Binding-site contacts:
Ligand atom C1 contacts residue ARG103 of chain 1.E at 3.6 Å.
Ligand atom C7 contacts residue HIS302 of chain 1.B at 3.9 Å.
Ligand atom O6 contacts residue ILE382 of chain 1.B at 3.7 Å.
Ligand atom O3 contacts residue ILE104 of chain 1.E at 4.2 Å.
Ligand atom C2 contacts residue ARG103 of chain 1.E at 2.7 Å.
Ligand atom C8 contacts residue HIS302 of chain 1.B at 3.3 Å.
Ligand atom O6 contacts residue GLN47 of chain 1.F at 3.8 Å.
Ligand atom C2 contacts residue ASN304 of chain 1.B at 2.4 Å.
Ligand atom O3 contacts residue ARG103 of chain 1.E at 3.7 Å.
Ligand atom C3 contacts residue ARG103 of chain 1.E at 4.4 Å.
Ligand atom C5 contacts residue ASN304 of chain 1.B at 3.7 Å.
Ligand atom C3 contacts residue ARG103 of chain 1.E at 3.6 Å.
Ligand atom O6 contacts residue GLY106 of chain 1.E at 3.6 Å.
Ligand atom O3 contacts residue ARG103 of chain 1.E at 3.3 Å (salt-bridge).
Ligand atom C7 contacts residue ARG413 of chain 1.B at 4.0 Å.
Ligand atom C3 contacts residue ASN304 of chain 1.B at 3.7 Å.
Ligand atom O5 contacts residue GLN47 of chain 1.F at 3.5 Å (h-bond).
Ligand atom O4 contacts residue ILE104 of chain 1.E at 4.2 Å.
Ligand atom C7 contacts residue GLU270 of chain 1.B at 4.3 Å.
Ligand atom C4 contacts residue ASN304 of chain 1.B at 4.2 Å.
Ligand atom C3 contacts residue ASN45 of chain 1.F at 4.2 Å.
Ligand atom C8 contacts residue ARG413 of chain 1.B at 3.4 Å.
Ligand atom O6 contacts residue TYR105 of chain 1.E at 3.9 Å.
Ligand atom O7 contacts residue ARG413 of chain 1.B at 3.8 Å.
Ligand atom C6 contacts residue GLN47 of chain 1.F at 4.1 Å.
Ligand atom N2 contacts residue ASN304 of chain 1.B at 2.7 Å (h-bond).
Ligand atom O4 contacts residue ARG103 of chain 1.E at 3.9 Å.
Ligand atom O3 contacts residue ASN45 of chain 1.F at 2.9 Å (h-bond).
Ligand atom C4 contacts residue ASN45 of chain 1.F at 3.9 Å.
Ligand atom O7 contacts residue GLU270 of chain 1.B at 4.4 Å.
Ligand atom N2 contacts residue HIS302 of chain 1.B at 3.6 Å (h-bond).
Ligand atom C3 contacts residue ILE104 of chain 1.E at 3.8 Å (hydrophobic).
Ligand atom O5 contacts residue ASN304 of chain 1.B at 2.4 Å (h-bond).
Ligand atom C7 contacts residue ASN304 of chain 1.B at 3.8 Å.
Ligand atom C1 contacts residue ASN304 of chain 1.B at 1.4 Å.
Ligand atom C6 contacts residue ASN45 of chain 1.F at 4.3 Å.
Ligand atom C8 contacts residue GLU270 of chain 1.B at 3.2 Å.
Ligand atom O6 contacts residue ARG299 of chain 1.B at 3.8 Å.
Ligand atom C8 contacts residue THR268 of chain 1.B at 4.3 Å.
Ligand atom O2 contacts residue ARG103 of chain 1.E at 1.3 Å (salt-bridge).

The small molecule below binds the protein below.
Small molecule (SMILES): CC(=O)N[C@H]1[C@H](O[C@H]2[C@H](O)[C@@H](NC(C)=O)CO[C@@H]2CO)O[C@H](CO)[C@@H](O[C@@H]2O[C@H](CO[C@H]3O[C@H](CO)[C@@H](O)[C@H](O[C@H]4O[C@H](CO)[C@@H](O)[C@H](O)[C@@H]4O)[C@@H]3O)[C@@H](O)[C@H](O[C@H]3O[C@H](CO)[C@@H](O)[C@H](O)[C@@H]3O[C@H]3O[C@H](CO)[C@@H](O)[C@H](O)[C@@H]3O)[C@@H]2O)[C@@H]1O

Sequence of chain 1.B:
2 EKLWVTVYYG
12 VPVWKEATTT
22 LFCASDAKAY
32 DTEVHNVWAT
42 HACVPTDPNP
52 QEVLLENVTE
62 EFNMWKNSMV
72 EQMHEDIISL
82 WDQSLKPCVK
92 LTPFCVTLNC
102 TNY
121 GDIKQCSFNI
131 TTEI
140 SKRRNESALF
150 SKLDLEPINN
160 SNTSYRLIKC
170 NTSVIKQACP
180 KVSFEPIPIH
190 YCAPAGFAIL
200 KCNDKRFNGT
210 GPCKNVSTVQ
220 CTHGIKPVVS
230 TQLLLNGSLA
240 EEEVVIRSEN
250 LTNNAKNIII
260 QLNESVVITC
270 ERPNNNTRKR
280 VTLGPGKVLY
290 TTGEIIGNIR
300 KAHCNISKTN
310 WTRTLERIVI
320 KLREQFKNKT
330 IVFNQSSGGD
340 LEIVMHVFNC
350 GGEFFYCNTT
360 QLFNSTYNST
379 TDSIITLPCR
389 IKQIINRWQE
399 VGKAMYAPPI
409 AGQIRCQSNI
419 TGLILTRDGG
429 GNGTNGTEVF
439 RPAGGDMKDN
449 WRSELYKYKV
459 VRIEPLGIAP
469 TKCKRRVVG

Sequence of chain 1.E:
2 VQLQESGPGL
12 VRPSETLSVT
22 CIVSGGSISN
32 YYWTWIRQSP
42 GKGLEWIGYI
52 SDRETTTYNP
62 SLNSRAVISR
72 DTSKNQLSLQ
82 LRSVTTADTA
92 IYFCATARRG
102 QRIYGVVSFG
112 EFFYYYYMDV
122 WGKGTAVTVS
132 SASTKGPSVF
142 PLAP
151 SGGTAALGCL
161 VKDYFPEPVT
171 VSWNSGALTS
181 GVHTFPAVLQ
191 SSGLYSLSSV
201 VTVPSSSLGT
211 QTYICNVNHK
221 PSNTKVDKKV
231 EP

Sequence of chain 1.F:
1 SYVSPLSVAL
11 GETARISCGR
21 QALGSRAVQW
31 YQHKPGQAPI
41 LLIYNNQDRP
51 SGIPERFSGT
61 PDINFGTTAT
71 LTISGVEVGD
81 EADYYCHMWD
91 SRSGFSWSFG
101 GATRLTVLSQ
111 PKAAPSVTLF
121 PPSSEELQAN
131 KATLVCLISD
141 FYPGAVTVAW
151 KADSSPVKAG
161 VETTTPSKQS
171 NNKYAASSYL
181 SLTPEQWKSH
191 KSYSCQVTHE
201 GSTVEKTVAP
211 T